Binding-site contacts:
Ligand atom O5' contacts residue ARG81 of chain 1.A at 2.9 Å (salt-bridge).
Ligand atom C5M contacts residue LEU36 of chain 1.A at 3.9 Å (hydrophobic).
Ligand atom C5M contacts residue LEU83 of chain 1.A at 4.2 Å (hydrophobic).
Ligand atom O5' contacts residue ARG35 of chain 1.A at 3.7 Å.
Ligand atom O4 contacts residue LEU37 of chain 1.A at 3.9 Å.
Ligand atom C2 contacts residue ASP77 of chain 1.A at 4.0 Å.
Ligand atom C5 contacts residue TYR107 of chain 1.A at 3.9 Å (hydrophobic).
Ligand atom C3' contacts residue TYR107 of chain 1.A at 3.6 Å (hydrophobic).
Ligand atom O6P contacts residue ARG35 of chain 1.A at 2.9 Å (salt-bridge).
Ligand atom C2' contacts residue TYR107 of chain 1.A at 3.7 Å (hydrophobic).
Ligand atom C4 contacts residue TYR107 of chain 1.A at 4.1 Å (hydrophobic).
Ligand atom O4' contacts residue ASP77 of chain 1.A at 4.2 Å.
Ligand atom O6P contacts residue ARG81 of chain 1.A at 2.8 Å (salt-bridge).
Ligand atom C6 contacts residue ARG81 of chain 1.A at 4.2 Å.
Ligand atom C4' contacts residue TYR107 of chain 1.A at 4.1 Å (hydrophobic).
Ligand atom P1 contacts residue TYR79 of chain 1.A at 3.4 Å.
Ligand atom O4' contacts residue ARG81 of chain 1.A at 3.0 Å (salt-bridge).
Ligand atom O2P contacts residue TYR79 of chain 1.A at 3.3 Å (h-bond).
Ligand atom C5' contacts residue ARG81 of chain 1.A at 3.9 Å.
Ligand atom O4' contacts residue TYR79 of chain 1.A at 4.1 Å.
Ligand atom O4 contacts residue TYR107 of chain 1.A at 4.1 Å.
Ligand atom C5' contacts residue TYR107 of chain 1.A at 3.4 Å (hydrophobic).
Ligand atom C4' contacts residue ARG81 of chain 1.A at 3.8 Å.
Ligand atom P2 contacts residue ARG81 of chain 1.A at 3.8 Å.
Ligand atom C6 contacts residue TYR107 of chain 1.A at 4.0 Å (hydrophobic).
Ligand atom C4' contacts residue TYR79 of chain 1.A at 4.2 Å (hydrophobic).
Ligand atom C5M contacts residue TYR107 of chain 1.A at 3.6 Å (hydrophobic).
Ligand atom C4 contacts residue LEU83 of chain 1.A at 3.7 Å (hydrophobic).
Ligand atom O3P contacts residue TYR79 of chain 1.A at 2.5 Å (h-bond).
Ligand atom C5M contacts residue ARG35 of chain 1.A at 3.7 Å.
Ligand atom O4P contacts residue ASP40 of chain 1.A at 3.5 Å (salt-bridge).
Ligand atom O2P contacts residue LYS78 of chain 1.A at 3.1 Å (salt-bridge).
Ligand atom O4P contacts residue ARG35 of chain 1.A at 2.9 Å (salt-bridge).
Ligand atom O4 contacts residue LEU83 of chain 1.A at 3.6 Å.
Ligand atom O2 contacts residue ASP77 of chain 1.A at 3.8 Å.
Ligand atom P2 contacts residue ARG35 of chain 1.A at 3.6 Å.
Ligand atom O3' contacts residue TYR79 of chain 1.A at 4.1 Å.
Ligand atom N3 contacts residue LEU83 of chain 1.A at 4.0 Å.
Ligand atom C1' contacts residue ARG81 of chain 1.A at 4.1 Å.
Ligand atom C5 contacts residue LEU83 of chain 1.A at 4.0 Å (hydrophobic).

Sequence of chain 1.A:
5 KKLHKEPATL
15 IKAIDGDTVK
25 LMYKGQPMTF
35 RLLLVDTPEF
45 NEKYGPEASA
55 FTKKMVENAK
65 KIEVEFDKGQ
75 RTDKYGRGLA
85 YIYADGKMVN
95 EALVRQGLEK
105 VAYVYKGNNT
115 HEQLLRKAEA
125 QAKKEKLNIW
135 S

A small-molecule ligand and the protein it binds are described below.
Small molecule (SMILES): Cc1cn([C@H]2C[C@H](OP(=O)(O)O)[C@@H](COP(=O)(O)O)O2)c(=O)[nH]c1=O